A small-molecule ligand and the protein it binds are described below.
Small molecule (SMILES): CC(=O)N[C@@H]1[C@@H](O)[C@H](O)[C@@H](CO)O[C@H]1O

Sequence of chain 45.E:
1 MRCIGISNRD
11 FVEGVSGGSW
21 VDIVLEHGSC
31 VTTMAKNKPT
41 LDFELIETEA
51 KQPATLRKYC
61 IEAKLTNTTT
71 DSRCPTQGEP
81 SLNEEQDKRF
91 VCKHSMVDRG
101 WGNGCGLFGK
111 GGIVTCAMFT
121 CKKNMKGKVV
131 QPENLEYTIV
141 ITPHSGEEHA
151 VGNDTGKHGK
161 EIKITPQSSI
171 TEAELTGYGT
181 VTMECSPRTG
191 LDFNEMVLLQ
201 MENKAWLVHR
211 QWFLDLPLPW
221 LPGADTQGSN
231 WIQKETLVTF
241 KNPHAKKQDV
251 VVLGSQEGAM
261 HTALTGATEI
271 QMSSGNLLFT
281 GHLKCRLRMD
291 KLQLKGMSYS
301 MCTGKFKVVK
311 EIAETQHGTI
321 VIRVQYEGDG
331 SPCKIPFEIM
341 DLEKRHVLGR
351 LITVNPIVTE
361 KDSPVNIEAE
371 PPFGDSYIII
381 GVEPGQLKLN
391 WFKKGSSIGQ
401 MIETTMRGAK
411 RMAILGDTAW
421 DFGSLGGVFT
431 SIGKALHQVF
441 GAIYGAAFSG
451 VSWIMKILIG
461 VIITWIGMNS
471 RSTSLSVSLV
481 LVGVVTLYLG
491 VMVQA

Binding-site contacts:
Ligand atom C8 contacts residue MET118 of chain 45.E at 4.1 Å (hydrophobic).
Ligand atom C5 contacts residue ASN67 of chain 45.E at 3.7 Å.
Ligand atom O7 contacts residue MET118 of chain 45.E at 3.5 Å.
Ligand atom C8 contacts residue PHE90 of chain 45.E at 4.4 Å (hydrophobic).
Ligand atom O7 contacts residue ARG89 of chain 45.E at 4.2 Å.
Ligand atom C4 contacts residue ASN67 of chain 45.E at 4.2 Å.
Ligand atom C2 contacts residue ASN67 of chain 45.E at 2.4 Å.
Ligand atom C7 contacts residue MET118 of chain 45.E at 3.8 Å (hydrophobic).
Ligand atom C8 contacts residue ASN67 of chain 45.E at 3.6 Å.
Ligand atom O5 contacts residue ASN67 of chain 45.E at 2.4 Å (h-bond).
Ligand atom O3 contacts residue ASN67 of chain 45.E at 3.8 Å.
Ligand atom C3 contacts residue ASN67 of chain 45.E at 3.6 Å.
Ligand atom N2 contacts residue ASN67 of chain 45.E at 3.3 Å (h-bond).
Ligand atom C7 contacts residue ASN67 of chain 45.E at 3.8 Å.
Ligand atom O7 contacts residue ASN67 of chain 45.E at 4.5 Å.
Ligand atom C1 contacts residue ASN67 of chain 45.E at 1.4 Å.